Sequence of chain 1.C:
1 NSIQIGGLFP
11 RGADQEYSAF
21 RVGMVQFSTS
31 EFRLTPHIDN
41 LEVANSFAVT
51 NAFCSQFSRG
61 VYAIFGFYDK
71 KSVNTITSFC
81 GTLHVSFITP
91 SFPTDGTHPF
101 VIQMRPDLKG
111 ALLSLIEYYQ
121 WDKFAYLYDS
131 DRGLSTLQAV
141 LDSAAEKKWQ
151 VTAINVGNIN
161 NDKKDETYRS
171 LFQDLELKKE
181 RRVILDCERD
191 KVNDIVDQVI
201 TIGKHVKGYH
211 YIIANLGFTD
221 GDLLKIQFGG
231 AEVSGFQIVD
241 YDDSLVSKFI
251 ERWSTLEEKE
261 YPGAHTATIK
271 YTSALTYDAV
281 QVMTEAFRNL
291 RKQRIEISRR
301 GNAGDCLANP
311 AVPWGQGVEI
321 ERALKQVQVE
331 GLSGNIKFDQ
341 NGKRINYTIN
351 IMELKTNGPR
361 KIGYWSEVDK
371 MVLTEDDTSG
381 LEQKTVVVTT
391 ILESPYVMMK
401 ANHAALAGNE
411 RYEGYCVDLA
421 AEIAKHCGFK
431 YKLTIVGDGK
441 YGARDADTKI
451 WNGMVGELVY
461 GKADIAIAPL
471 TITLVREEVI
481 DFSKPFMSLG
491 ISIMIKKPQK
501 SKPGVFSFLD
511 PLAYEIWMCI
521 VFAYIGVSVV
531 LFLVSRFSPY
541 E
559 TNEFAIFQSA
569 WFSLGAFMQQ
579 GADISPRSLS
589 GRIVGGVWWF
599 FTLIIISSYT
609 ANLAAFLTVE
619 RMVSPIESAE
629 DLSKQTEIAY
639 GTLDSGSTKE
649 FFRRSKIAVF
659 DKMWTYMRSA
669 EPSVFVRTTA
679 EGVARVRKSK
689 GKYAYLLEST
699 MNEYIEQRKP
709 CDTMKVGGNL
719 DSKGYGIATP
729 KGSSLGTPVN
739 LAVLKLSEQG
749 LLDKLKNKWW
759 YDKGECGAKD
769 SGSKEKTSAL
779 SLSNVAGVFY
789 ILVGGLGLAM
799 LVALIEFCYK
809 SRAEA

A small-molecule ligand and the protein it binds are described below.
Small molecule (SMILES): O=c1[nH]c2cc(C(F)(F)F)c(N3CCOCC3)cc2n(CP(=O)(O)O)c1=O

Binding-site contacts:
Ligand atom CAR contacts residue GLU696 of chain 1.C at 3.6 Å.
Ligand atom CAJ contacts residue TYR441 of chain 1.C at 3.3 Å (hydrophobic).
Ligand atom CAS contacts residue TYR441 of chain 1.C at 3.8 Å (hydrophobic).
Ligand atom CAN contacts residue GLU393 of chain 1.C at 3.4 Å.
Ligand atom OAQ contacts residue THR677 of chain 1.C at 2.8 Å (h-bond).
Ligand atom OAD contacts residue SER645 of chain 1.C at 3.3 Å.
Ligand atom CAZ contacts residue TYR723 of chain 1.C at 3.2 Å (hydrophobic).
Ligand atom FAF contacts residue TYR396 of chain 1.C at 3.6 Å.
Ligand atom CAT contacts residue THR471 of chain 1.C at 3.3 Å.
Ligand atom NAP contacts residue THR471 of chain 1.C at 3.0 Å (h-bond).
Ligand atom CAT contacts residue ARG476 of chain 1.C at 3.6 Å.
Ligand atom OAC contacts residue GLY644 of chain 1.C at 3.4 Å.
Ligand atom CAI contacts residue GLU696 of chain 1.C at 3.5 Å.
Ligand atom CAL contacts residue GLU393 of chain 1.C at 3.8 Å.
Ligand atom FAG contacts residue TYR723 of chain 1.C at 2.6 Å.
Ligand atom OAE contacts residue GLY644 of chain 1.C at 3.2 Å.
Ligand atom FAG contacts residue GLU393 of chain 1.C at 3.7 Å.
Ligand atom NAP contacts residue TYR441 of chain 1.C at 3.4 Å.
Ligand atom PBA contacts residue SER645 of chain 1.C at 3.2 Å.
Ligand atom FAF contacts residue TYR723 of chain 1.C at 3.0 Å.
Ligand atom OAB contacts residue ARG476 of chain 1.C at 3.3 Å (salt-bridge).
Ligand atom CAT contacts residue TYR441 of chain 1.C at 3.8 Å (hydrophobic).
Ligand atom FAG contacts residue TYR441 of chain 1.C at 3.2 Å.
Ligand atom CAM contacts residue GLU696 of chain 1.C at 3.8 Å.
Ligand atom FAG contacts residue TYR396 of chain 1.C at 3.0 Å.
Ligand atom CAS contacts residue TYR723 of chain 1.C at 3.4 Å (hydrophobic).
Ligand atom OAA contacts residue ARG476 of chain 1.C at 2.5 Å (salt-bridge).
Ligand atom OAA contacts residue THR471 of chain 1.C at 3.0 Å (h-bond).
Ligand atom CAZ contacts residue GLU393 of chain 1.C at 3.4 Å.
Ligand atom FAF contacts residue THR698 of chain 1.C at 3.6 Å.
Ligand atom OAE contacts residue SER645 of chain 1.C at 2.4 Å (h-bond).
Ligand atom FAH contacts residue GLU393 of chain 1.C at 2.2 Å.
Ligand atom OAC contacts residue SER645 of chain 1.C at 3.4 Å (h-bond).
Ligand atom FAH contacts residue MET699 of chain 1.C at 3.5 Å.
Ligand atom CAW contacts residue GLU696 of chain 1.C at 3.8 Å.
Ligand atom CAV contacts residue TYR441 of chain 1.C at 3.7 Å (hydrophobic).
Ligand atom CAL contacts residue THR677 of chain 1.C at 3.6 Å.
Ligand atom CAK contacts residue MET699 of chain 1.C at 3.8 Å (hydrophobic).
Ligand atom CAJ contacts residue TYR723 of chain 1.C at 3.0 Å (hydrophobic).
Ligand atom OAD contacts residue GLU696 of chain 1.C at 3.6 Å.